Binding-site contacts:
Ligand atom C4 contacts residue ASN105 of chain 1.H at 4.1 Å.
Ligand atom O7 contacts residue ASN105 of chain 1.H at 3.9 Å.
Ligand atom N2 contacts residue ASN105 of chain 1.H at 2.7 Å (h-bond).
Ligand atom C2 contacts residue ASN105 of chain 1.H at 2.3 Å.
Ligand atom C3 contacts residue ASN105 of chain 1.H at 3.6 Å.
Ligand atom C8 contacts residue ASN105 of chain 1.H at 4.5 Å.
Ligand atom O5 contacts residue ASN105 of chain 1.H at 2.4 Å (h-bond).
Ligand atom C1 contacts residue ASN105 of chain 1.H at 1.4 Å.
Ligand atom C5 contacts residue ASN105 of chain 1.H at 3.7 Å.
Ligand atom C7 contacts residue ASN105 of chain 1.H at 3.5 Å.

Sequence of chain 1.H:
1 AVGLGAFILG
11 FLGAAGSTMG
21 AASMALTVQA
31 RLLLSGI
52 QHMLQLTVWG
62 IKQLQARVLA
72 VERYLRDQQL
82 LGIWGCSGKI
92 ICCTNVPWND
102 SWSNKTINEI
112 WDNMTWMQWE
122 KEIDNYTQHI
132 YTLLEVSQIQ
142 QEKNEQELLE

This protein binds this small molecule.
Small molecule (SMILES): CC(=O)N[C@@H]1[C@@H](O)[C@H](O)[C@@H](CO)O[C@H]1O